Sequence of chain 1.B:
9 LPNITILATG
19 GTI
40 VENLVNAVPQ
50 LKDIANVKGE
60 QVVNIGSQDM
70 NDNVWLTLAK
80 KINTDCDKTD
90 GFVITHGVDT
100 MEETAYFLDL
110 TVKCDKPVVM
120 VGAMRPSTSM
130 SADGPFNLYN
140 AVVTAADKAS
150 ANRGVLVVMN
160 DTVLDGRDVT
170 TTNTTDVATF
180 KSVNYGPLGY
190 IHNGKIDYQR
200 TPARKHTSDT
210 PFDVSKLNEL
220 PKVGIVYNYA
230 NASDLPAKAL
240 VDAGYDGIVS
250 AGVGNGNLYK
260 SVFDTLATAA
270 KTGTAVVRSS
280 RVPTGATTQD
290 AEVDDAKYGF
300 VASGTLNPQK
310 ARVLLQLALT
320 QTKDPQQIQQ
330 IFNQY

Binding-site contacts:
Ligand atom C contacts residue GLY96 of chain 1.A at 3.4 Å.
Ligand atom O contacts residue SER66 of chain 1.A at 2.4 Å (h-bond).
Ligand atom N contacts residue ASN256 of chain 1.B at 3.5 Å (h-bond).
Ligand atom CA contacts residue GLU291 of chain 1.B at 3.4 Å.
Ligand atom OD1 contacts residue TYR33 of chain 1.A at 3.8 Å.
Ligand atom OD2 contacts residue GLY96 of chain 1.A at 3.3 Å.
Ligand atom CG contacts residue VAL97 of chain 1.A at 3.2 Å (hydrophobic).
Ligand atom OD1 contacts residue ALA122 of chain 1.A at 2.9 Å (h-bond).
Ligand atom CB contacts residue GLU291 of chain 1.B at 3.8 Å.
Ligand atom OD1 contacts residue THR20 of chain 1.A at 2.8 Å (h-bond).
Ligand atom OXT contacts residue GLN67 of chain 1.A at 3.7 Å.
Ligand atom N contacts residue GLU291 of chain 1.B at 2.6 Å (salt-bridge).
Ligand atom OD2 contacts residue GLY19 of chain 1.A at 4.0 Å.
Ligand atom OD2 contacts residue THR20 of chain 1.A at 2.9 Å (h-bond).
Ligand atom CG contacts residue THR20 of chain 1.A at 2.6 Å.
Ligand atom CB contacts residue THR20 of chain 1.A at 3.1 Å.
Ligand atom O contacts residue VAL97 of chain 1.A at 3.3 Å (h-bond).
Ligand atom CG contacts residue ALA122 of chain 1.A at 3.7 Å (hydrophobic).
Ligand atom C contacts residue GLN67 of chain 1.A at 3.7 Å.
Ligand atom C contacts residue VAL97 of chain 1.A at 3.9 Å (hydrophobic).
Ligand atom N contacts residue GLN67 of chain 1.A at 3.1 Å (h-bond).
Ligand atom OXT contacts residue SER66 of chain 1.A at 2.8 Å (h-bond).
Ligand atom C contacts residue SER66 of chain 1.A at 3.4 Å.
Ligand atom CA contacts residue THR20 of chain 1.A at 3.3 Å.
Ligand atom OD1 contacts residue VAL97 of chain 1.A at 3.1 Å.
Ligand atom C contacts residue ASP98 of chain 1.A at 3.9 Å.
Ligand atom OXT contacts residue GLY65 of chain 1.A at 3.4 Å.
Ligand atom CG contacts residue TYR33 of chain 1.A at 3.9 Å (hydrophobic).
Ligand atom OXT contacts residue GLY96 of chain 1.A at 3.3 Å.
Ligand atom CB contacts residue VAL97 of chain 1.A at 3.6 Å (hydrophobic).
Ligand atom O contacts residue GLY96 of chain 1.A at 3.2 Å.
Ligand atom OD2 contacts residue ALA122 of chain 1.A at 3.7 Å.
Ligand atom OD2 contacts residue VAL97 of chain 1.A at 3.0 Å (h-bond).
Ligand atom CA contacts residue ASP98 of chain 1.A at 3.8 Å.
Ligand atom N contacts residue ASP98 of chain 1.A at 2.9 Å (salt-bridge).
Ligand atom OXT contacts residue GLY19 of chain 1.A at 3.2 Å.
Ligand atom OXT contacts residue THR20 of chain 1.A at 3.9 Å.
Ligand atom CB contacts residue TYR33 of chain 1.A at 3.6 Å (hydrophobic).
Ligand atom CB contacts residue ASP98 of chain 1.A at 3.1 Å.
Ligand atom O contacts residue ASP98 of chain 1.A at 3.1 Å.

The protein below binds the small molecule below.
Small molecule (SMILES): N[C@@H](CC(=O)O)C(=O)O

Sequence of chain 1.A:
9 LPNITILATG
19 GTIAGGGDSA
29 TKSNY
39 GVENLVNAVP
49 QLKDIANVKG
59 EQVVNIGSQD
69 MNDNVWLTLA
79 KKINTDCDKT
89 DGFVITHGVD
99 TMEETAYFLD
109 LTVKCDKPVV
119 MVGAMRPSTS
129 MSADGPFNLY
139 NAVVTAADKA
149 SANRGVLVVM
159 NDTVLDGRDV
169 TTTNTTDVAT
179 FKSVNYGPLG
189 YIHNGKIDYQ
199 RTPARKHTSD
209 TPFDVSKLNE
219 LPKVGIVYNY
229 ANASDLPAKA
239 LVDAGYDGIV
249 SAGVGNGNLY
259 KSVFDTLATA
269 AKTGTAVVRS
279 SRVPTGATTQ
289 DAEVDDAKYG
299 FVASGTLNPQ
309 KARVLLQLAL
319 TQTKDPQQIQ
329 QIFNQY